A small-molecule ligand and the protein it binds are described below.
Small molecule (SMILES): CC(C)C[C@@H](C=O)NC(=O)[C@H](CC(C)C)NC(=O)[C@H](CC(C)C)NC(=O)OCc1ccccc1

Binding-site contacts:
Ligand atom C21 contacts residue GLY45 of chain 1.I at 3.6 Å.
Ligand atom C19 contacts residue LYS33 of chain 1.I at 3.8 Å.
Ligand atom C6 contacts residue ILE127 of chain 1.J at 3.8 Å (hydrophobic).
Ligand atom C15 contacts residue GLY47 of chain 1.I at 3.7 Å.
Ligand atom C22 contacts residue GLY47 of chain 1.I at 3.1 Å.
Ligand atom C6 contacts residue ARG99 of chain 1.J at 3.1 Å.
Ligand atom C32 contacts residue CYS129 of chain 1.J at 3.5 Å (hydrophobic).
Ligand atom O33 contacts residue THR1 of chain 1.I at 2.4 Å (h-bond).
Ligand atom O32 contacts residue THR21 of chain 1.I at 2.9 Å.
Ligand atom C4 contacts residue ILE127 of chain 1.J at 3.9 Å (hydrophobic).
Ligand atom C21 contacts residue THR52 of chain 1.I at 3.2 Å.
Ligand atom N13 contacts residue THR21 of chain 1.I at 3.0 Å (h-bond).
Ligand atom C25 contacts residue GLY47 of chain 1.I at 3.9 Å.
Ligand atom N16 contacts residue GLY47 of chain 1.I at 2.6 Å (h-bond).
Ligand atom O34 contacts residue THR21 of chain 1.I at 3.5 Å (h-bond).
Ligand atom O32 contacts residue GLU22 of chain 1.I at 2.9 Å (salt-bridge).
Ligand atom C18 contacts residue GLY47 of chain 1.I at 3.0 Å.
Ligand atom C32 contacts residue ALA20 of chain 1.I at 3.6 Å (hydrophobic).
Ligand atom C1 contacts residue ARG99 of chain 1.J at 3.5 Å.
Ligand atom C17 contacts residue GLY47 of chain 1.I at 3.0 Å.
Ligand atom C5 contacts residue ARG99 of chain 1.J at 3.9 Å.
Ligand atom C30 contacts residue ALA49 of chain 1.I at 3.7 Å (hydrophobic).
Ligand atom C17 contacts residue THR1 of chain 1.I at 3.7 Å.
Ligand atom C2 contacts residue ILE127 of chain 1.J at 3.8 Å (hydrophobic).
Ligand atom C1 contacts residue THR48 of chain 1.I at 3.5 Å.
Ligand atom C3 contacts residue ILE127 of chain 1.J at 3.8 Å (hydrophobic).
Ligand atom C20 contacts residue ALA49 of chain 1.I at 3.7 Å (hydrophobic).
Ligand atom C31 contacts residue ALA20 of chain 1.I at 3.6 Å (hydrophobic).
Ligand atom C12 contacts residue GLU22 of chain 1.I at 3.9 Å.
Ligand atom C22 contacts residue THR1 of chain 1.I at 2.8 Å.
Ligand atom C1 contacts residue ILE127 of chain 1.J at 3.8 Å (hydrophobic).
Ligand atom C4 contacts residue LEU126 of chain 1.J at 3.4 Å (hydrophobic).
Ligand atom C12 contacts residue THR21 of chain 1.I at 3.3 Å.
Ligand atom O33 contacts residue GLY47 of chain 1.I at 3.7 Å.
Ligand atom N16 contacts residue ALA49 of chain 1.I at 3.6 Å.
Ligand atom C27 contacts residue THR21 of chain 1.I at 3.3 Å.
Ligand atom O34 contacts residue ALA20 of chain 1.I at 3.3 Å.
Ligand atom C2 contacts residue THR48 of chain 1.I at 3.6 Å.
Ligand atom C5 contacts residue ILE127 of chain 1.J at 3.9 Å (hydrophobic).
Ligand atom C19 contacts residue GLY45 of chain 1.I at 3.8 Å.

Sequence of chain 1.I:
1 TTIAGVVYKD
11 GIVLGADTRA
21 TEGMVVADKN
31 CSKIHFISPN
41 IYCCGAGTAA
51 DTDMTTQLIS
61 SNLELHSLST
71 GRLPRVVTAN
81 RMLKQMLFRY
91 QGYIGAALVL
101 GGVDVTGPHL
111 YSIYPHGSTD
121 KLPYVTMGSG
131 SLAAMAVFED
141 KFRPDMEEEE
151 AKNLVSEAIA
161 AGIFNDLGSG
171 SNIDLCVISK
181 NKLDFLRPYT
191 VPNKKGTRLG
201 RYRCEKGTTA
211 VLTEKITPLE

Sequence of chain 1.J:
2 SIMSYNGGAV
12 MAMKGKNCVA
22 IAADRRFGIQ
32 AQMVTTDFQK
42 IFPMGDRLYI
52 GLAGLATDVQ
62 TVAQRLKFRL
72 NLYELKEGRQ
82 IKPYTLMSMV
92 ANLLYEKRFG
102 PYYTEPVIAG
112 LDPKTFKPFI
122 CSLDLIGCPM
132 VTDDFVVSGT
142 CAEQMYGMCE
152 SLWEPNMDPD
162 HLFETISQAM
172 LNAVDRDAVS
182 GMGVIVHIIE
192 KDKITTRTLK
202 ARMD